Sequence of chain 1.D:
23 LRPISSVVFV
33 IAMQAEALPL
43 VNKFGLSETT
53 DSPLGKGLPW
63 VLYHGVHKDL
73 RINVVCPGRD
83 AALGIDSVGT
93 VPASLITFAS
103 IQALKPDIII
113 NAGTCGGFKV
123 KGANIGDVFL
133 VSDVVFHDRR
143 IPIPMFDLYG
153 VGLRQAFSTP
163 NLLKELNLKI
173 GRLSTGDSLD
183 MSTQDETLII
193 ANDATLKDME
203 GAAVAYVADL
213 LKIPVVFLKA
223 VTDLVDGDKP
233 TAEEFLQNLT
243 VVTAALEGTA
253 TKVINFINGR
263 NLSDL

A protein and the small-molecule ligand that binds it are described below.
Small molecule (SMILES): Nc1ncnc2[nH]cnc12

Binding-site contacts:
Ligand atom N3 contacts residue MET201 of chain 1.D at 3.5 Å.
Ligand atom N6 contacts residue ASP225 of chain 1.D at 3.0 Å (salt-bridge).
Ligand atom N6 contacts residue SAH1 of chain 1.Q at 0.4 Å (h-bond).
Ligand atom N1 contacts residue LEU181 of chain 1.D at 3.5 Å (h-bond).
Ligand atom C2 contacts residue SAH1 of chain 1.Q at 0.1 Å.
Ligand atom C5 contacts residue LEU181 of chain 1.D at 3.6 Å (hydrophobic).
Ligand atom C4 contacts residue LEU181 of chain 1.D at 3.6 Å (hydrophobic).
Ligand atom C2 contacts residue ASP200 of chain 1.D at 3.7 Å.
Ligand atom C4 contacts residue SAH1 of chain 1.Q at 0.4 Å.
Ligand atom N9 contacts residue CYS117 of chain 1.D at 3.6 Å.
Ligand atom C6 contacts residue LYS199 of chain 1.D at 3.7 Å.
Ligand atom C8 contacts residue CYS117 of chain 1.D at 3.4 Å (hydrophobic).
Ligand atom C8 contacts residue PHE237 of chain 1.D at 3.6 Å (hydrophobic).
Ligand atom N7 contacts residue THR224 of chain 1.D at 3.6 Å (h-bond).
Ligand atom N1 contacts residue LYS199 of chain 1.D at 2.9 Å (salt-bridge).
Ligand atom N6 contacts residue LEU181 of chain 1.D at 3.8 Å.
Ligand atom N7 contacts residue SAH1 of chain 1.Q at 0.5 Å (h-bond).
Ligand atom C2 contacts residue LYS199 of chain 1.D at 3.4 Å.
Ligand atom N7 contacts residue ASP225 of chain 1.D at 2.8 Å (salt-bridge).
Ligand atom N9 contacts residue SAH1 of chain 1.Q at 0.5 Å (h-bond).
Ligand atom C8 contacts residue THR224 of chain 1.D at 3.3 Å.
Ligand atom N7 contacts residue CYS117 of chain 1.D at 3.3 Å.
Ligand atom C5 contacts residue GLY118 of chain 1.D at 3.3 Å.
Ligand atom C5 contacts residue SAH1 of chain 1.Q at 0.3 Å.
Ligand atom N3 contacts residue LYS199 of chain 1.D at 3.6 Å (salt-bridge).
Ligand atom C8 contacts residue SAH1 of chain 1.Q at 0.6 Å.
Ligand atom N3 contacts residue ASP200 of chain 1.D at 3.5 Å.
Ligand atom C6 contacts residue GLY118 of chain 1.D at 3.6 Å.
Ligand atom C4 contacts residue LYS199 of chain 1.D at 3.7 Å.
Ligand atom C5 contacts residue CYS117 of chain 1.D at 3.7 Å (hydrophobic).
Ligand atom N7 contacts residue GLY118 of chain 1.D at 3.2 Å (h-bond).
Ligand atom N6 contacts residue GLY118 of chain 1.D at 3.6 Å.
Ligand atom C8 contacts residue ASP225 of chain 1.D at 3.5 Å.
Ligand atom N6 contacts residue THR233 of chain 1.D at 3.6 Å.
Ligand atom C6 contacts residue SAH1 of chain 1.Q at 0.2 Å.
Ligand atom N1 contacts residue SAH1 of chain 1.Q at 0.2 Å (h-bond).
Ligand atom C2 contacts residue MET201 of chain 1.D at 3.8 Å (hydrophobic).
Ligand atom N3 contacts residue SAH1 of chain 1.Q at 0.1 Å (h-bond).
Ligand atom C6 contacts residue LEU181 of chain 1.D at 3.8 Å (hydrophobic).
Ligand atom C8 contacts residue GLY118 of chain 1.D at 3.8 Å.